Binding-site contacts:
Ligand atom O11 contacts residue THR85 of chain 2.B at 3.2 Å (h-bond).
Ligand atom F20 contacts residue HIS301 of chain 2.B at 3.5 Å.
Ligand atom C7 contacts residue ASP38 of chain 2.B at 3.3 Å.
Ligand atom C30 contacts residue PHE124 of chain 2.B at 3.9 Å (hydrophobic).
Ligand atom N23 contacts residue GLY228 of chain 2.B at 3.0 Å (h-bond).
Ligand atom N5 contacts residue ASP38 of chain 2.B at 2.7 Å (salt-bridge).
Ligand atom N9 contacts residue ASP226 of chain 2.B at 2.8 Å (salt-bridge).
Ligand atom C28 contacts residue PRO118 of chain 2.B at 3.6 Å (hydrophobic).
Ligand atom N23 contacts residue SER230 of chain 2.B at 3.7 Å.
Ligand atom O11 contacts residue TYR83 of chain 2.B at 3.7 Å.
Ligand atom C15 contacts residue ALA229 of chain 2.B at 3.8 Å (hydrophobic).
Ligand atom C1 contacts residue TYR83 of chain 2.B at 3.5 Å (hydrophobic).
Ligand atom C16 contacts residue THR85 of chain 2.B at 3.6 Å.
Ligand atom C1 contacts residue THR85 of chain 2.B at 3.7 Å.
Ligand atom C6 contacts residue ASP38 of chain 2.B at 3.6 Å.
Ligand atom O22 contacts residue SER230 of chain 2.B at 3.9 Å.
Ligand atom O11 contacts residue SER84 of chain 2.B at 3.4 Å (h-bond).
Ligand atom C28 contacts residue ALA122 of chain 2.B at 3.8 Å (hydrophobic).
Ligand atom C27 contacts residue GLN19 of chain 2.B at 3.8 Å.
Ligand atom F20 contacts residue MET303 of chain 2.B at 3.4 Å.
Ligand atom C29 contacts residue PHE124 of chain 2.B at 3.8 Å (hydrophobic).
Ligand atom C24 contacts residue GLY228 of chain 2.B at 3.7 Å.
Ligand atom C17 contacts residue THR85 of chain 2.B at 3.9 Å.
Ligand atom C26 contacts residue GLN19 of chain 2.B at 3.8 Å.
Ligand atom C7 contacts residue TYR83 of chain 2.B at 3.6 Å (hydrophobic).
Ligand atom C10 contacts residue ASP226 of chain 2.B at 3.4 Å.
Ligand atom C4 contacts residue ASP226 of chain 2.B at 3.8 Å.
Ligand atom N9 contacts residue ASP38 of chain 2.B at 2.9 Å (salt-bridge).
Ligand atom C12 contacts residue THR85 of chain 2.B at 3.9 Å.
Ligand atom C26 contacts residue PHE124 of chain 2.B at 3.9 Å (hydrophobic).
Ligand atom C4 contacts residue ASP38 of chain 2.B at 3.5 Å.
Ligand atom C13 contacts residue GLY228 of chain 2.B at 3.6 Å.
Ligand atom C15 contacts residue GLY228 of chain 2.B at 3.4 Å.
Ligand atom C24 contacts residue SER230 of chain 2.B at 3.5 Å.
Ligand atom C31 contacts residue THR18 of chain 2.B at 3.8 Å.
Ligand atom C4 contacts residue GLY228 of chain 2.B at 3.9 Å.
Ligand atom C15 contacts residue THR85 of chain 2.B at 3.7 Å.
Ligand atom C31 contacts residue GLY228 of chain 2.B at 3.3 Å.
Ligand atom N9 contacts residue GLY228 of chain 2.B at 3.6 Å.
Ligand atom C2 contacts residue THR85 of chain 2.B at 3.8 Å.

Sequence of chain 2.B:
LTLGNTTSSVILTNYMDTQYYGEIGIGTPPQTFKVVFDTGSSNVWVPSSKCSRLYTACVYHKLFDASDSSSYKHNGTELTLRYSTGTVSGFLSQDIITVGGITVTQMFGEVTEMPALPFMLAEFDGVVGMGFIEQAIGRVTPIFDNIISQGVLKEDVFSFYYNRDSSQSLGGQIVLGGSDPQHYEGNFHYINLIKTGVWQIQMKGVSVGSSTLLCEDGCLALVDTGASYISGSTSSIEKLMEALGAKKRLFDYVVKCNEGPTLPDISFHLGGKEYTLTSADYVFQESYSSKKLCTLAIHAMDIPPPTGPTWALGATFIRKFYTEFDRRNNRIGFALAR

This protein binds this small molecule.
Small molecule (SMILES): CC(C)[C@]1(C)CC(=O)N(Cc2cc(F)cc(C(=O)N[C@@H](C)c3ccccc3)c2)C(N)=N1